Binding-site contacts:
Ligand atom O4 contacts residue GLU148 of chain 1.A at 3.0 Å (salt-bridge).
Ligand atom N2 contacts residue GLU79 of chain 1.B at 3.0 Å (salt-bridge).
Ligand atom O21 contacts residue ASP83 of chain 1.B at 2.6 Å (salt-bridge).
Ligand atom O5 contacts residue APC1 of chain 1.I at 3.5 Å (h-bond).
Ligand atom N19 contacts residue ASP83 of chain 1.B at 3.0 Å (salt-bridge).
Ligand atom O4 contacts residue CA1 of chain 1.H at 2.3 Å.
Ligand atom O3 contacts residue TYR40 of chain 1.B at 3.3 Å (h-bond).
Ligand atom C9 contacts residue GLU79 of chain 1.B at 3.5 Å.
Ligand atom O4 contacts residue ASP55 of chain 1.B at 3.7 Å.
Ligand atom O20 contacts residue TYR91 of chain 1.B at 3.3 Å.
Ligand atom O17 contacts residue GLN105 of chain 1.B at 2.6 Å (h-bond).
Ligand atom O21 contacts residue GLU66 of chain 1.B at 3.6 Å.
Ligand atom O3 contacts residue GLU79 of chain 1.B at 3.5 Å (salt-bridge).
Ligand atom O1 contacts residue GLU79 of chain 1.B at 3.1 Å (salt-bridge).
Ligand atom C7 contacts residue GLU144 of chain 1.A at 3.7 Å.
Ligand atom C6 contacts residue APC1 of chain 1.I at 3.6 Å.
Ligand atom C22 contacts residue TYR91 of chain 1.B at 3.5 Å (hydrophobic).
Ligand atom N7 contacts residue GLU144 of chain 1.A at 2.9 Å (salt-bridge).
Ligand atom C17 contacts residue GLN105 of chain 1.B at 3.5 Å.
Ligand atom N9 contacts residue GLU70 of chain 1.B at 2.8 Å (salt-bridge).
Ligand atom C3 contacts residue GLU79 of chain 1.B at 3.2 Å.
Ligand atom C8 contacts residue GLU70 of chain 1.B at 3.4 Å.
Ligand atom C17 contacts residue TYR91 of chain 1.B at 3.2 Å (hydrophobic).
Ligand atom O4 contacts residue APC1 of chain 1.I at 2.7 Å (h-bond).
Ligand atom C8 contacts residue GLU144 of chain 1.A at 3.4 Å.
Ligand atom C4 contacts residue CA1 of chain 1.H at 3.6 Å.
Ligand atom O3 contacts residue CA1 of chain 1.H at 3.5 Å.
Ligand atom N9 contacts residue GLU79 of chain 1.B at 3.1 Å (salt-bridge).
Ligand atom N23 contacts residue GLU66 of chain 1.B at 3.2 Å (salt-bridge).
Ligand atom C20 contacts residue GLU66 of chain 1.B at 3.6 Å.
Ligand atom C23 contacts residue ASP83 of chain 1.B at 3.2 Å.
Ligand atom N2 contacts residue TYR40 of chain 1.B at 3.0 Å (h-bond).
Ligand atom C1 contacts residue APC1 of chain 1.I at 3.6 Å.
Ligand atom C21 contacts residue ASP83 of chain 1.B at 3.4 Å.
Ligand atom C4 contacts residue APC1 of chain 1.I at 3.4 Å.
Ligand atom O3 contacts residue ASP55 of chain 1.B at 3.0 Å (salt-bridge).
Ligand atom O3 contacts residue APC1 of chain 1.I at 3.6 Å.
Ligand atom C17 contacts residue APC1 of chain 1.I at 3.6 Å.
Ligand atom C2 contacts residue APC1 of chain 1.I at 3.5 Å.
Ligand atom C9 contacts residue GLU70 of chain 1.B at 3.2 Å.

A small-molecule ligand and the protein it binds are described below.
Small molecule (SMILES): NC[C@@H]1O[C@H](O[C@H]2[C@@H](O)[C@H](O[C@@H]3[C@@H](O)[C@H](N)C[C@H](N)[C@H]3O[C@H]3O[C@H](CN)[C@@H](O)[C@H](O)[C@H]3N)O[C@@H]2CO)[C@H](N)[C@@H](O)[C@@H]1O

Sequence of chain 1.B:
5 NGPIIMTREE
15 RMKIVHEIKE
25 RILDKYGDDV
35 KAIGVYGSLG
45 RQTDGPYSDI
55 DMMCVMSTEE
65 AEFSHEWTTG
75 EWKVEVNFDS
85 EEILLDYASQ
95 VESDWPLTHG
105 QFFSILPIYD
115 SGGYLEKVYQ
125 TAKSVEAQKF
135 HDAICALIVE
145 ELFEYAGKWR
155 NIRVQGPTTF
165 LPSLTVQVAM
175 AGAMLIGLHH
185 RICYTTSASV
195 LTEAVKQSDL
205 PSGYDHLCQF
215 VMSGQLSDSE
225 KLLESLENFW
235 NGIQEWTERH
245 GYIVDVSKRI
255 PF

Sequence of chain 1.A:
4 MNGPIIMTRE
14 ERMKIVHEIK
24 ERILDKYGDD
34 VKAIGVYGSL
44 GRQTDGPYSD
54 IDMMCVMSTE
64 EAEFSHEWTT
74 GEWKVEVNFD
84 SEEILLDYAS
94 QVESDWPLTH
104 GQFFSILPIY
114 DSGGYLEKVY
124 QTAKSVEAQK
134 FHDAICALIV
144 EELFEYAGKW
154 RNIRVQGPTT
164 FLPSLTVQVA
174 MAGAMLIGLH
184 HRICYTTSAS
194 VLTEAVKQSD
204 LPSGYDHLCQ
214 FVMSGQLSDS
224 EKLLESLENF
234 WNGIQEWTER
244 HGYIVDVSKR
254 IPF